Binding-site contacts:
Ligand atom N14 contacts residue ASN141 of chain 1.B at 3.8 Å.
Ligand atom C15 contacts residue LEU140 of chain 1.B at 3.2 Å (hydrophobic).
Ligand atom C12 contacts residue GLY142 of chain 1.B at 3.7 Å.
Ligand atom C17 contacts residue ARG156 of chain 1.A at 3.8 Å.
Ligand atom C13 contacts residue GLY142 of chain 1.B at 3.7 Å.
Ligand atom N01 contacts residue GLY136 of chain 1.B at 3.2 Å (h-bond).
Ligand atom C10 contacts residue GLY142 of chain 1.B at 3.7 Å.
Ligand atom C10 contacts residue GLY143 of chain 1.B at 3.4 Å.
Ligand atom C09 contacts residue GLY142 of chain 1.B at 3.6 Å.
Ligand atom C16 contacts residue TYR113 of chain 1.B at 3.7 Å (hydrophobic).
Ligand atom C11 contacts residue THR86 of chain 1.B at 3.7 Å.
Ligand atom N01 contacts residue SER134 of chain 1.B at 2.9 Å (h-bond).
Ligand atom C20 contacts residue GLU114 of chain 1.B at 3.4 Å.
Ligand atom C15 contacts residue ASN141 of chain 1.B at 3.6 Å.
Ligand atom N04 contacts residue VAL139 of chain 1.B at 3.8 Å.
Ligand atom N03 contacts residue LEU140 of chain 1.B at 3.5 Å (h-bond).
Ligand atom C13 contacts residue TYR113 of chain 1.B at 3.3 Å (hydrophobic).
Ligand atom N01 contacts residue ILE135 of chain 1.B at 3.1 Å (h-bond).
Ligand atom C12 contacts residue GLY111 of chain 1.B at 3.2 Å.
Ligand atom N04 contacts residue TYR138 of chain 1.B at 3.6 Å.
Ligand atom C19 contacts residue GLU114 of chain 1.B at 3.5 Å.
Ligand atom C02 contacts residue TYR138 of chain 1.B at 3.7 Å (hydrophobic).
Ligand atom C15 contacts residue TYR113 of chain 1.B at 3.6 Å (hydrophobic).
Ligand atom C11 contacts residue PRO85 of chain 1.B at 3.5 Å (hydrophobic).
Ligand atom C10 contacts residue PRO85 of chain 1.B at 3.4 Å (hydrophobic).
Ligand atom C05 contacts residue PRO87 of chain 1.B at 3.7 Å (hydrophobic).
Ligand atom C09 contacts residue GLY143 of chain 1.B at 3.6 Å.
Ligand atom C26 contacts residue GLU182 of chain 1.A at 3.3 Å.
Ligand atom C06 contacts residue PRO87 of chain 1.B at 3.6 Å (hydrophobic).
Ligand atom C29 contacts residue THR86 of chain 1.B at 3.5 Å.
Ligand atom N14 contacts residue GLY142 of chain 1.B at 3.7 Å.
Ligand atom C12 contacts residue ARG112 of chain 1.B at 3.7 Å.
Ligand atom C29 contacts residue PRO87 of chain 1.B at 3.5 Å (hydrophobic).
Ligand atom N04 contacts residue LEU140 of chain 1.B at 2.9 Å (h-bond).
Ligand atom C13 contacts residue ARG112 of chain 1.B at 3.7 Å.
Ligand atom C07 contacts residue LEU140 of chain 1.B at 3.7 Å (hydrophobic).
Ligand atom C08 contacts residue GLY142 of chain 1.B at 3.6 Å.
Ligand atom C18 contacts residue GLU114 of chain 1.B at 3.2 Å.
Ligand atom C27 contacts residue GLU114 of chain 1.B at 3.7 Å.
Ligand atom N03 contacts residue TYR138 of chain 1.B at 2.7 Å (h-bond).

Sequence of chain 1.A:
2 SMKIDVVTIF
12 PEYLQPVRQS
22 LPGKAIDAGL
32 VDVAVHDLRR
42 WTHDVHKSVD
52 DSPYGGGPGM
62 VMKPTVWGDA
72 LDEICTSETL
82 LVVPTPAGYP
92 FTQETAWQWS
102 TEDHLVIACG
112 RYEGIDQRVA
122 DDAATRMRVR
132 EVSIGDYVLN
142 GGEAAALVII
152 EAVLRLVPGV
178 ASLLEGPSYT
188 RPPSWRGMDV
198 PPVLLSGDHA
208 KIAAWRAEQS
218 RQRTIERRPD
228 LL

Sequence of chain 1.B:
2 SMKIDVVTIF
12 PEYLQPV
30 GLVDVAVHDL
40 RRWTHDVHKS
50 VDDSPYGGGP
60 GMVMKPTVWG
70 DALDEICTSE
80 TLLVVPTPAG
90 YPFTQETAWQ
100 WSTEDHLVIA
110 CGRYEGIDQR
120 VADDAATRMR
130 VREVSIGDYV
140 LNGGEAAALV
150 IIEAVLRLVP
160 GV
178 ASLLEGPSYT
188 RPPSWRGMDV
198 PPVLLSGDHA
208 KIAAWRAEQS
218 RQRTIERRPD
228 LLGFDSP

This protein binds this small molecule.
Small molecule (SMILES): Nc1cc(-c2ccc3ccn(Cc4ccc(CN5CCCCC5)cc4)c3c2)n[nH]1